Sequence of chain 5.A:
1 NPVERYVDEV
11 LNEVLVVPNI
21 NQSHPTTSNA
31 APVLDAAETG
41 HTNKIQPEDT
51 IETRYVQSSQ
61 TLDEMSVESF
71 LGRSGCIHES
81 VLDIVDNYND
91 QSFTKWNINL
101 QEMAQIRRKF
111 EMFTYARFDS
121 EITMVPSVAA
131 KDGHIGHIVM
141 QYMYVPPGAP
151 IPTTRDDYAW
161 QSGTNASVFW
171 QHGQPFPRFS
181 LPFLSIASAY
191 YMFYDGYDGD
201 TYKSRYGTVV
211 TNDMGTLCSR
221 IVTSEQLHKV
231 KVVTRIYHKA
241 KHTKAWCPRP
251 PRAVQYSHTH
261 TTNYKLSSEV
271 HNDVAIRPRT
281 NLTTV

Binding-site contacts:
Ligand atom O1 contacts residue MET214 of chain 5.A at 3.2 Å.
Ligand atom CM6 contacts residue TYR144 of chain 5.A at 3.7 Å (hydrophobic).
Ligand atom N4A contacts residue PHE179 of chain 5.A at 3.5 Å.
Ligand atom C4 contacts residue TYR190 of chain 5.A at 3.7 Å (hydrophobic).
Ligand atom C2A contacts residue LEU217 of chain 5.A at 4.0 Å (hydrophobic).
Ligand atom CM4 contacts residue ALA166 of chain 5.A at 3.1 Å (hydrophobic).
Ligand atom CM6 contacts residue LEU181 of chain 5.A at 3.8 Å (hydrophobic).
Ligand atom C6B contacts residue ILE98 of chain 5.A at 3.8 Å (hydrophobic).
Ligand atom C4 contacts residue LEU100 of chain 5.A at 3.9 Å (hydrophobic).
Ligand atom N1A contacts residue PHE179 of chain 5.A at 3.3 Å.
Ligand atom CM6 contacts residue LEU184 of chain 5.A at 3.7 Å (hydrophobic).
Ligand atom O1 contacts residue LEU100 of chain 5.A at 3.7 Å.
Ligand atom N1A contacts residue MET124 of chain 5.A at 3.6 Å.
Ligand atom CM2 contacts residue ILE77 of chain 5.A at 3.8 Å (hydrophobic).
Ligand atom CM2 contacts residue ILE122 of chain 5.A at 3.8 Å (hydrophobic).
Ligand atom N3A contacts residue TYR144 of chain 5.A at 3.2 Å.
Ligand atom C2A contacts residue PHE179 of chain 5.A at 3.5 Å (hydrophobic).
Ligand atom C1B contacts residue ILE98 of chain 5.A at 3.7 Å (hydrophobic).
Ligand atom C5 contacts residue MET214 of chain 5.A at 3.4 Å (hydrophobic).
Ligand atom C3 contacts residue LEU100 of chain 5.A at 3.8 Å (hydrophobic).
Ligand atom N5A contacts residue PHE179 of chain 5.A at 3.3 Å.
Ligand atom O1B contacts residue ILE98 of chain 5.A at 3.2 Å.
Ligand atom CM4 contacts residue VAL168 of chain 5.A at 3.9 Å (hydrophobic).
Ligand atom C2B contacts residue ILE122 of chain 5.A at 4.0 Å (hydrophobic).
Ligand atom C1C contacts residue MET214 of chain 5.A at 3.2 Å (hydrophobic).
Ligand atom N3A contacts residue PHE179 of chain 5.A at 3.7 Å.
Ligand atom C1B contacts residue LEU181 of chain 5.A at 4.0 Å (hydrophobic).
Ligand atom N1A contacts residue LEU217 of chain 5.A at 3.3 Å.
Ligand atom C4 contacts residue MET214 of chain 5.A at 3.7 Å (hydrophobic).
Ligand atom N5A contacts residue LEU217 of chain 5.A at 3.6 Å.
Ligand atom CM3 contacts residue TYR190 of chain 5.A at 3.6 Å (hydrophobic).
Ligand atom CM4 contacts residue TYR144 of chain 5.A at 3.8 Å (hydrophobic).
Ligand atom N5A contacts residue MET124 of chain 5.A at 3.9 Å.
Ligand atom C5B contacts residue LEU181 of chain 5.A at 3.6 Å (hydrophobic).
Ligand atom C5B contacts residue TYR144 of chain 5.A at 3.8 Å (hydrophobic).
Ligand atom C6B contacts residue LEU181 of chain 5.A at 3.5 Å (hydrophobic).
Ligand atom N2 contacts residue MET214 of chain 5.A at 3.8 Å.
Ligand atom N4A contacts residue TYR144 of chain 5.A at 3.7 Å.
Ligand atom CM4 contacts residue TYR142 of chain 5.A at 3.7 Å (hydrophobic).
Ligand atom N2 contacts residue LEU100 of chain 5.A at 3.8 Å.

The small molecule below binds the protein below.
Small molecule (SMILES): Cc1cc(CCCOc2c(C)cc(-c3nnn(C)n3)cc2C)on1